Sequence of chain 1.A:
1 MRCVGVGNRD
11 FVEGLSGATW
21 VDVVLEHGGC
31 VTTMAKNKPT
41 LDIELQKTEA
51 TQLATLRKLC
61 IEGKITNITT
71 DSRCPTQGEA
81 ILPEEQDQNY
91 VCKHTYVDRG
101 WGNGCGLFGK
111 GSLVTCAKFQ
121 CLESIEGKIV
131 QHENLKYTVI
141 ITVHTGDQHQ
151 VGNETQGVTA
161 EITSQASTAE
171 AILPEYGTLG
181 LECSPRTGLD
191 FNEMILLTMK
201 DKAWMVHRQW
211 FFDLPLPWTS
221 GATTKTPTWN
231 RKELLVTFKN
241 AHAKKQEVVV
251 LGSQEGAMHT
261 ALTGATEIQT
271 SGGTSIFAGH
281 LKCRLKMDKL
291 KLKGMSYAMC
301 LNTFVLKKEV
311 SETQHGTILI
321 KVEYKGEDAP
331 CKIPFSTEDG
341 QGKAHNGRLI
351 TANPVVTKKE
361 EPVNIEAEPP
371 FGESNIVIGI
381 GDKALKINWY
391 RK

The protein below binds the small molecule below.
Small molecule (SMILES): CC(=O)N[C@H]1[C@H](O[C@H]2[C@H](O)[C@@H](NC(C)=O)CO[C@@H]2CO[C@H]2O[C@@H](C)[C@@H](O)[C@@H](O)[C@@H]2O)O[C@H](CO)[C@@H](O[C@@H]2O[C@H](CO[C@@H]3O[C@H](CO)[C@@H](O)[C@H](O)[C@@H]3O)[C@@H](O)[C@H](O[C@@H]3O[C@H](CO)[C@@H](O)[C@H](O)[C@@H]3O)[C@@H]2O)[C@@H]1O

Sequence of chain 1.B:
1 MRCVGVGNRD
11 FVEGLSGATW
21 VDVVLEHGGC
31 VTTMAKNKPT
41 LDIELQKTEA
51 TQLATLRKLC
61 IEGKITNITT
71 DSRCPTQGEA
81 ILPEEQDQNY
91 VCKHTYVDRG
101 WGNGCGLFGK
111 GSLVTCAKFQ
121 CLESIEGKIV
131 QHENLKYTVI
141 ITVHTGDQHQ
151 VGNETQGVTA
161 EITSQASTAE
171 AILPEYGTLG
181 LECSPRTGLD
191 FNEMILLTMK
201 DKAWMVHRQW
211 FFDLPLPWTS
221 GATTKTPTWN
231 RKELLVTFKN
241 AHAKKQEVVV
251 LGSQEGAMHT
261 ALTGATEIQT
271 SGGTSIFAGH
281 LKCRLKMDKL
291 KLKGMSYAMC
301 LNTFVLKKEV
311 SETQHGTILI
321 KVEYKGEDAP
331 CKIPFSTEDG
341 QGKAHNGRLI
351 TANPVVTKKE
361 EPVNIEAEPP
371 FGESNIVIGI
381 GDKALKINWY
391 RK

Binding-site contacts:
Ligand atom C8 contacts residue HIS149 of chain 1.A at 3.5 Å.
Ligand atom O5 contacts residue HIS149 of chain 1.A at 3.6 Å.
Ligand atom C8 contacts residue ASN153 of chain 1.A at 3.4 Å.
Ligand atom C8 contacts residue GLY102 of chain 1.B at 4.1 Å.
Ligand atom O6 contacts residue HIS149 of chain 1.A at 4.2 Å.
Ligand atom O5 contacts residue ASN153 of chain 1.A at 2.4 Å (h-bond).
Ligand atom C2 contacts residue ASN153 of chain 1.A at 2.4 Å.
Ligand atom O5 contacts residue THR155 of chain 1.A at 4.0 Å.
Ligand atom C7 contacts residue ASN153 of chain 1.A at 3.5 Å.
Ligand atom O3 contacts residue HIS149 of chain 1.A at 4.3 Å.
Ligand atom C3 contacts residue ASN153 of chain 1.A at 3.8 Å.
Ligand atom O5 contacts residue HIS149 of chain 1.A at 4.2 Å.
Ligand atom C5 contacts residue HIS149 of chain 1.A at 4.2 Å.
Ligand atom O3 contacts residue GLN156 of chain 1.A at 4.2 Å.
Ligand atom C4 contacts residue ASN153 of chain 1.A at 4.2 Å.
Ligand atom C2 contacts residue HIS149 of chain 1.A at 4.0 Å.
Ligand atom C7 contacts residue GLY102 of chain 1.B at 4.5 Å.
Ligand atom C1 contacts residue HIS149 of chain 1.A at 4.3 Å.
Ligand atom C5 contacts residue ASN153 of chain 1.A at 3.7 Å.
Ligand atom C1 contacts residue ASN153 of chain 1.A at 1.4 Å.
Ligand atom O4 contacts residue ASP147 of chain 1.A at 3.1 Å (salt-bridge).
Ligand atom C8 contacts residue VAL151 of chain 1.A at 4.5 Å (hydrophobic).
Ligand atom C6 contacts residue GLU361 of chain 1.A at 4.0 Å.
Ligand atom C6 contacts residue HIS149 of chain 1.A at 4.1 Å.
Ligand atom N2 contacts residue ASN153 of chain 1.A at 2.8 Å (h-bond).
Ligand atom C1 contacts residue THR155 of chain 1.A at 4.3 Å.